Sequence of chain 1.G:
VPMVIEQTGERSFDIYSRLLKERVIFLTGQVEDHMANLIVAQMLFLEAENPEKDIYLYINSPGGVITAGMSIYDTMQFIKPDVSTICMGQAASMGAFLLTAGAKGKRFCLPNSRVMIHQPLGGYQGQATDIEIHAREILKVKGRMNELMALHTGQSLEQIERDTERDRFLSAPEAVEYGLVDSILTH

Binding-site contacts:
Ligand atom O11 contacts residue LEU62 of chain 1.F at 3.8 Å.
Ligand atom N contacts residue TYR76 of chain 1.G at 2.8 Å (h-bond).
Ligand atom C6 contacts residue LEU37 of chain 1.G at 3.9 Å (hydrophobic).
Ligand atom C7 contacts residue ALA66 of chain 1.F at 3.9 Å (hydrophobic).
Ligand atom C8 contacts residue GLU40 of chain 1.G at 3.5 Å.
Ligand atom CB contacts residue LEU203 of chain 1.G at 3.6 Å (hydrophobic).
Ligand atom CZ contacts residue THR93 of chain 1.F at 3.5 Å.
Ligand atom C contacts residue PHE96 of chain 1.F at 3.7 Å (hydrophobic).
Ligand atom CB contacts residue TYR74 of chain 1.G at 3.5 Å (hydrophobic).
Ligand atom C7 contacts residue GLU40 of chain 1.G at 3.9 Å.
Ligand atom N contacts residue TYR74 of chain 1.G at 3.5 Å.
Ligand atom C1 contacts residue TYR76 of chain 1.G at 3.3 Å (hydrophobic).
Ligand atom CE2 contacts residue LEU62 of chain 1.F at 3.8 Å (hydrophobic).
Ligand atom C2 contacts residue LEU62 of chain 1.F at 3.7 Å (hydrophobic).
Ligand atom C5 contacts residue ALA66 of chain 1.F at 3.6 Å (hydrophobic).
Ligand atom N contacts residue TYR76 of chain 1.G at 3.9 Å.
Ligand atom CA contacts residue TYR74 of chain 1.G at 3.6 Å (hydrophobic).
Ligand atom O contacts residue PHE96 of chain 1.F at 3.8 Å.
Ligand atom O contacts residue TYR74 of chain 1.G at 3.3 Å.
Ligand atom C8 contacts residue ARG36 of chain 1.G at 3.3 Å.
Ligand atom CD1 contacts residue PHE96 of chain 1.F at 3.5 Å (hydrophobic).
Ligand atom CE2 contacts residue TYR76 of chain 1.G at 3.8 Å (hydrophobic).
Ligand atom C5 contacts residue LEU62 of chain 1.F at 3.8 Å (hydrophobic).
Ligand atom CE contacts residue VAL42 of chain 1.G at 3.7 Å (hydrophobic).
Ligand atom CD contacts residue TYR76 of chain 1.G at 3.2 Å (hydrophobic).
Ligand atom CD2 contacts residue TYR76 of chain 1.G at 3.6 Å (hydrophobic).
Ligand atom C2 contacts residue TYR76 of chain 1.G at 3.7 Å (hydrophobic).
Ligand atom C contacts residue TYR76 of chain 1.G at 3.7 Å (hydrophobic).
Ligand atom CB contacts residue PHE96 of chain 1.F at 3.9 Å (hydrophobic).
Ligand atom CA contacts residue PHE96 of chain 1.F at 3.8 Å (hydrophobic).
Ligand atom CA contacts residue TYR74 of chain 1.G at 3.3 Å (hydrophobic).
Ligand atom CM contacts residue LEU203 of chain 1.G at 3.8 Å (hydrophobic).
Ligand atom CE contacts residue GLU40 of chain 1.G at 3.5 Å.
Ligand atom N contacts residue PHE96 of chain 1.F at 3.9 Å.
Ligand atom O contacts residue TYR76 of chain 1.G at 2.7 Å (h-bond).
Ligand atom C contacts residue TYR74 of chain 1.G at 3.2 Å (hydrophobic).
Ligand atom C1 contacts residue LEU62 of chain 1.F at 3.8 Å (hydrophobic).
Ligand atom CB contacts residue ILE104 of chain 1.G at 3.5 Å (hydrophobic).
Ligand atom C6 contacts residue GLU40 of chain 1.G at 3.8 Å.
Ligand atom CE1 contacts residue THR93 of chain 1.F at 3.8 Å.

Sequence of chain 1.F:
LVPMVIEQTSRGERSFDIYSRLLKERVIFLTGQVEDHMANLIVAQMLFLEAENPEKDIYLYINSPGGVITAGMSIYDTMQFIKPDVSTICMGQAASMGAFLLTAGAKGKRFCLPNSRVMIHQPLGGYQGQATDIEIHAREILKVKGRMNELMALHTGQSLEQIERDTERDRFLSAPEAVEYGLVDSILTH

A small-molecule ligand and the protein it binds are described below.
Small molecule (SMILES): C/C=C/C=C/C=C/C(=O)N[C@@H](Cc1ccccc1)C(=O)N[C@H]1COC(=O)[C@@H]2C[C@@H](C)CN2C(=O)[C@H](C)NC(=O)[C@H](C)N(C)C(=O)[C@@H]2CCCN2C1=O